Sequence of chain 1.B:
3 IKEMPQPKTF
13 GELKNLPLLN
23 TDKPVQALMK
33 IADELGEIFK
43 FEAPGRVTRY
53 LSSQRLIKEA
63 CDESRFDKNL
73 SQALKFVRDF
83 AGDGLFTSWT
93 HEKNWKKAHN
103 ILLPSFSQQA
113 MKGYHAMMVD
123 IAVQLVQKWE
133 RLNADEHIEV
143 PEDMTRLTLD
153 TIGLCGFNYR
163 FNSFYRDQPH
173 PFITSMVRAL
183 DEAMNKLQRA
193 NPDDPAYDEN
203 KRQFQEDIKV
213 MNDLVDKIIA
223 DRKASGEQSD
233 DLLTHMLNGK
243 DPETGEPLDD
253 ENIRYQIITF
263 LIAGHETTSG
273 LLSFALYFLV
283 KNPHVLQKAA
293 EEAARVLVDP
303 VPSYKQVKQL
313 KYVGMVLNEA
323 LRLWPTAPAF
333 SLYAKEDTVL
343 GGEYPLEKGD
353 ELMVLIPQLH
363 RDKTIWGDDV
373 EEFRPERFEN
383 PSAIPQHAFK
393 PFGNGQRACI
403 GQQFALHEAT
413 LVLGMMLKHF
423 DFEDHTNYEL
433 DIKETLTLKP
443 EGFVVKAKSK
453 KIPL

Binding-site contacts:
Ligand atom CCI contacts residue THR269 of chain 1.B at 4.2 Å.
Ligand atom CAY contacts residue THR269 of chain 1.B at 3.8 Å.
Ligand atom NBR contacts residue CYS401 of chain 1.B at 4.5 Å.
Ligand atom CAE contacts residue PHE88 of chain 1.B at 3.6 Å (hydrophobic).
Ligand atom CCL contacts residue HEM1 of chain 1.I at 3.1 Å.
Ligand atom CAT contacts residue THR439 of chain 1.B at 3.9 Å.
Ligand atom CCI contacts residue PHE88 of chain 1.B at 3.6 Å (hydrophobic).
Ligand atom CAZ contacts residue ALA329 of chain 1.B at 3.5 Å (hydrophobic).
Ligand atom CBF contacts residue HEM1 of chain 1.I at 3.7 Å.
Ligand atom CCL contacts residue ALA265 of chain 1.B at 4.4 Å (hydrophobic).
Ligand atom CAY contacts residue THR439 of chain 1.B at 3.7 Å.
Ligand atom CBE contacts residue THR269 of chain 1.B at 3.6 Å.
Ligand atom CAT contacts residue ALA329 of chain 1.B at 3.9 Å (hydrophobic).
Ligand atom CAT contacts residue GKX1 of chain 1.J at 3.7 Å.
Ligand atom CAE contacts residue ALA265 of chain 1.B at 3.9 Å (hydrophobic).
Ligand atom CAT contacts residue LEU438 of chain 1.B at 4.0 Å (hydrophobic).
Ligand atom CAZ contacts residue PHE88 of chain 1.B at 3.7 Å (hydrophobic).
Ligand atom CAE contacts residue HEM1 of chain 1.I at 3.5 Å.
Ligand atom CAT contacts residue PHE88 of chain 1.B at 4.1 Å (hydrophobic).
Ligand atom NBR contacts residue HEM1 of chain 1.I at 2.2 Å.
Ligand atom CCL contacts residue PHE88 of chain 1.B at 3.9 Å (hydrophobic).
Ligand atom CBF contacts residue ALA329 of chain 1.B at 4.1 Å (hydrophobic).
Ligand atom CCI contacts residue HEM1 of chain 1.I at 3.9 Å.
Ligand atom CAY contacts residue LEU438 of chain 1.B at 3.9 Å (hydrophobic).
Ligand atom NBR contacts residue THR269 of chain 1.B at 3.9 Å.
Ligand atom CBF contacts residue PHE88 of chain 1.B at 3.3 Å (hydrophobic).
Ligand atom CBE contacts residue LEU438 of chain 1.B at 4.5 Å (hydrophobic).
Ligand atom CAY contacts residue PHE88 of chain 1.B at 4.2 Å (hydrophobic).
Ligand atom CAZ contacts residue GKX1 of chain 1.J at 3.9 Å.
Ligand atom NBR contacts residue ALA265 of chain 1.B at 3.7 Å.
Ligand atom CBE contacts residue PHE88 of chain 1.B at 4.0 Å (hydrophobic).

A small-molecule ligand and the protein it binds are described below.
Small molecule (SMILES): C[C@@H](N)c1ccccc1